Sequence of chain 1.A:
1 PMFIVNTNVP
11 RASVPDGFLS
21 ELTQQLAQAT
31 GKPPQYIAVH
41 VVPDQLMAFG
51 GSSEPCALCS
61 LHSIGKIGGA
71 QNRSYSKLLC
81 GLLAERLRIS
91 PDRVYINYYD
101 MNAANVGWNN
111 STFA

Sequence of chain 1.C:
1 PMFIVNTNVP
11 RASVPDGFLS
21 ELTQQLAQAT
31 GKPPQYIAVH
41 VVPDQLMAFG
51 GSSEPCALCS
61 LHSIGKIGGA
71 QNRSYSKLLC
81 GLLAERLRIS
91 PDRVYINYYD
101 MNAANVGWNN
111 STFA

The protein below binds the small molecule below.
Small molecule (SMILES): O=C(O)C(=O)Cc1ccc(O)cc1

Binding-site contacts:
Ligand atom C6 contacts residue SER63 of chain 1.A at 4.0 Å.
Ligand atom O4 contacts residue PRO1 of chain 1.A at 3.8 Å.
Ligand atom C3 contacts residue PHE113 of chain 1.A at 4.2 Å (hydrophobic).
Ligand atom C7 contacts residue VAL106 of chain 1.A at 4.0 Å (hydrophobic).
Ligand atom C5 contacts residue PRO1 of chain 1.A at 3.9 Å (hydrophobic).
Ligand atom C9 contacts residue TYR95 of chain 1.C at 3.4 Å (hydrophobic).
Ligand atom C8 contacts residue ASN97 of chain 1.C at 4.2 Å.
Ligand atom C5 contacts residue SER63 of chain 1.A at 4.1 Å.
Ligand atom O3 contacts residue ASN97 of chain 1.C at 2.6 Å (h-bond).
Ligand atom O4 contacts residue TYR36 of chain 1.A at 3.7 Å.
Ligand atom O1 contacts residue ILE64 of chain 1.A at 2.7 Å (h-bond).
Ligand atom O1 contacts residue LYS32 of chain 1.A at 3.8 Å.
Ligand atom C9 contacts residue VAL106 of chain 1.A at 3.6 Å (hydrophobic).
Ligand atom C8 contacts residue TYR95 of chain 1.C at 3.5 Å (hydrophobic).
Ligand atom C4 contacts residue VAL106 of chain 1.A at 4.0 Å (hydrophobic).
Ligand atom C1 contacts residue PRO1 of chain 1.A at 3.4 Å (hydrophobic).
Ligand atom O3 contacts residue HIS62 of chain 1.A at 3.2 Å.
Ligand atom O2 contacts residue LYS32 of chain 1.A at 2.6 Å (salt-bridge).
Ligand atom C3 contacts residue TYR95 of chain 1.C at 3.7 Å (hydrophobic).
Ligand atom O3 contacts residue MET2 of chain 1.A at 3.2 Å.
Ligand atom C4 contacts residue TYR95 of chain 1.C at 4.1 Å (hydrophobic).
Ligand atom C6 contacts residue ASN97 of chain 1.C at 4.2 Å.
Ligand atom C7 contacts residue MET2 of chain 1.A at 3.8 Å (hydrophobic).
Ligand atom C3 contacts residue PRO1 of chain 1.A at 3.3 Å (hydrophobic).
Ligand atom C2 contacts residue PRO1 of chain 1.A at 3.2 Å (hydrophobic).
Ligand atom O1 contacts residue SER63 of chain 1.A at 3.4 Å.
Ligand atom C4 contacts residue PRO1 of chain 1.A at 3.6 Å (hydrophobic).
Ligand atom C1 contacts residue LYS32 of chain 1.A at 3.6 Å.
Ligand atom C1 contacts residue ILE64 of chain 1.A at 3.8 Å (hydrophobic).
Ligand atom O2 contacts residue PRO1 of chain 1.A at 3.6 Å.
Ligand atom C7 contacts residue HIS62 of chain 1.A at 3.7 Å.
Ligand atom C8 contacts residue VAL106 of chain 1.A at 3.6 Å (hydrophobic).
Ligand atom O4 contacts residue TYR95 of chain 1.C at 4.0 Å.
Ligand atom C8 contacts residue MET2 of chain 1.A at 3.5 Å (hydrophobic).
Ligand atom C6 contacts residue MET101 of chain 1.A at 4.2 Å (hydrophobic).
Ligand atom C7 contacts residue ASN97 of chain 1.C at 3.5 Å.
Ligand atom C5 contacts residue ILE64 of chain 1.A at 4.1 Å (hydrophobic).
Ligand atom C6 contacts residue HIS62 of chain 1.A at 3.4 Å.
Ligand atom C5 contacts residue HIS62 of chain 1.A at 3.7 Å.
Ligand atom O1 contacts residue PRO1 of chain 1.A at 3.5 Å (h-bond).